The small molecule below binds the protein below.
Small molecule (SMILES): Nc1nc2c(ncn2[C@H]2C[C@H](O)[C@@H](CO[P](=O)(O)O[P](=O)(O)OP(=O)(O)O)O2)c(=O)[nH]1

Binding-site contacts:
Ligand atom N7 contacts residue ARG221 of chain 1.B at 3.4 Å (salt-bridge).
Ligand atom C2 contacts residue ARG221 of chain 1.B at 4.1 Å.
Ligand atom O1B contacts residue LYS242 of chain 1.B at 3.7 Å.
Ligand atom C5 contacts residue ARG221 of chain 1.B at 3.5 Å.
Ligand atom N1 contacts residue ARG221 of chain 1.B at 3.9 Å.
Ligand atom O4' contacts residue ARG221 of chain 1.B at 3.1 Å (salt-bridge).
Ligand atom C4 contacts residue ARG221 of chain 1.B at 3.2 Å.
Ligand atom PA contacts residue LYS242 of chain 1.B at 2.2 Å.
Ligand atom O3B contacts residue LYS242 of chain 1.B at 2.7 Å (salt-bridge).
Ligand atom C6 contacts residue ASN246 of chain 1.B at 4.3 Å.
Ligand atom O1G contacts residue LYS411 of chain 1.B at 3.0 Å (salt-bridge).
Ligand atom O5' contacts residue ARG221 of chain 1.B at 4.3 Å.
Ligand atom O5' contacts residue LYS242 of chain 1.B at 3.7 Å.
Ligand atom N3 contacts residue ARG221 of chain 1.B at 3.6 Å.
Ligand atom O6 contacts residue ARG221 of chain 1.B at 3.9 Å.
Ligand atom N9 contacts residue ARG221 of chain 1.B at 3.4 Å (salt-bridge).
Ligand atom C6 contacts residue ARG221 of chain 1.B at 3.7 Å.
Ligand atom O3B contacts residue ARG240 of chain 1.B at 4.4 Å.
Ligand atom O3G contacts residue LYS242 of chain 1.B at 4.1 Å.
Ligand atom PG contacts residue ARG240 of chain 1.B at 3.7 Å.
Ligand atom O2A contacts residue LYS242 of chain 1.B at 2.0 Å (salt-bridge).
Ligand atom O2G contacts residue ARG240 of chain 1.B at 2.7 Å (salt-bridge).
Ligand atom O1A contacts residue LYS242 of chain 1.B at 2.3 Å (salt-bridge).
Ligand atom O1A contacts residue ARG221 of chain 1.B at 4.1 Å.
Ligand atom O3A contacts residue LYS242 of chain 1.B at 2.7 Å (salt-bridge).
Ligand atom C1' contacts residue ARG221 of chain 1.B at 3.9 Å.
Ligand atom PG contacts residue LYS411 of chain 1.B at 3.8 Å.
Ligand atom N2 contacts residue ASP218 of chain 1.B at 4.2 Å.
Ligand atom O2A contacts residue ARG221 of chain 1.B at 2.9 Å (salt-bridge).
Ligand atom O3G contacts residue ARG240 of chain 1.B at 3.1 Å (salt-bridge).
Ligand atom O3G contacts residue LYS411 of chain 1.B at 3.8 Å.
Ligand atom C4' contacts residue ARG221 of chain 1.B at 4.2 Å.
Ligand atom O6 contacts residue ASN246 of chain 1.B at 3.4 Å (h-bond).
Ligand atom PG contacts residue LYS242 of chain 1.B at 4.0 Å.
Ligand atom PB contacts residue LYS242 of chain 1.B at 3.2 Å.
Ligand atom PA contacts residue ARG221 of chain 1.B at 3.9 Å.
Ligand atom C8 contacts residue ARG221 of chain 1.B at 3.7 Å.
Ligand atom O2G contacts residue LYS411 of chain 1.B at 3.2 Å.
Ligand atom C5' contacts residue ARG221 of chain 1.B at 4.2 Å.
Ligand atom O2A contacts residue PHE225 of chain 1.B at 3.6 Å.

Sequence of chain 1.B:
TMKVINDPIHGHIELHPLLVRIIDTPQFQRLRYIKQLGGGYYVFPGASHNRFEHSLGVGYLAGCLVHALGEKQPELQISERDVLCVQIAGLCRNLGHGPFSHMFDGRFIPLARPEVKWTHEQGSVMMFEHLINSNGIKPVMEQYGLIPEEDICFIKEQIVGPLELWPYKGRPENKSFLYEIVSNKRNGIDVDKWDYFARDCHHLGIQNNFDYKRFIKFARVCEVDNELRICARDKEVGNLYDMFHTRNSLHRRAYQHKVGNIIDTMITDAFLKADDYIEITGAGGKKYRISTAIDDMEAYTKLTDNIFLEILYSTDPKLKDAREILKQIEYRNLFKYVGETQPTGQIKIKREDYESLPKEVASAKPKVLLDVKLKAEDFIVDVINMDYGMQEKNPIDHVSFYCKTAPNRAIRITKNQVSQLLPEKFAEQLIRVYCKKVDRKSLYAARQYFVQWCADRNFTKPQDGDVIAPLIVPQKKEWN